The small molecule below binds the protein below.
Small molecule (SMILES): N[C@@H](CCCNC(=O)CP(=O)(O)O)C(=O)O

Sequence of chain 1.F:
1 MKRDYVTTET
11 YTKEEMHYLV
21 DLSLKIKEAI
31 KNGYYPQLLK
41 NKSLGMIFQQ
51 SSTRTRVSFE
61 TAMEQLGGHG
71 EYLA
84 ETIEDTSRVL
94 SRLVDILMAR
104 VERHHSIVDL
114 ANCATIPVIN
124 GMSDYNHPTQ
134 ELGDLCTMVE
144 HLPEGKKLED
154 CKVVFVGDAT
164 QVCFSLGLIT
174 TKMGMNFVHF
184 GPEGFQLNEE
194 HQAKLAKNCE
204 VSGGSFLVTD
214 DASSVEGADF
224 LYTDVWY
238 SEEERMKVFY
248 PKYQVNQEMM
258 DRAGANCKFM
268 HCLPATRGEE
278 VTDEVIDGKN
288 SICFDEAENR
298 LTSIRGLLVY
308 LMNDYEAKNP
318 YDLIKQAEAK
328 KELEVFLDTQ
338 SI

Binding-site contacts:
Ligand atom C1P contacts residue LEU270 of chain 1.F at 3.4 Å (hydrophobic).
Ligand atom CB contacts residue GLN164 of chain 1.F at 3.8 Å.
Ligand atom N contacts residue GLN164 of chain 1.F at 3.0 Å (h-bond).
Ligand atom O1 contacts residue ARG103 of chain 1.F at 2.8 Å (salt-bridge).
Ligand atom O1 contacts residue THR55 of chain 1.F at 3.5 Å (h-bond).
Ligand atom O3P contacts residue ARG103 of chain 1.F at 2.8 Å (salt-bridge).
Ligand atom CG contacts residue CYS269 of chain 1.F at 3.9 Å (hydrophobic).
Ligand atom O1P contacts residue SER52 of chain 1.F at 2.8 Å (h-bond).
Ligand atom CA contacts residue ASP227 of chain 1.F at 3.4 Å.
Ligand atom O2P contacts residue ARG54 of chain 1.F at 2.7 Å (salt-bridge).
Ligand atom O2P contacts residue SER52 of chain 1.F at 3.9 Å.
Ligand atom C1 contacts residue ARG297 of chain 1.F at 3.8 Å.
Ligand atom P contacts residue ARG103 of chain 1.F at 3.7 Å.
Ligand atom NE contacts residue LEU270 of chain 1.F at 2.9 Å (h-bond).
Ligand atom N contacts residue ASP227 of chain 1.F at 2.6 Å (salt-bridge).
Ligand atom C1 contacts residue LEU270 of chain 1.F at 3.6 Å (hydrophobic).
Ligand atom O1P contacts residue THR53 of chain 1.F at 3.9 Å.
Ligand atom CB contacts residue ASP227 of chain 1.F at 3.6 Å.
Ligand atom C1 contacts residue ARG103 of chain 1.F at 3.6 Å.
Ligand atom C1P contacts residue ARG54 of chain 1.F at 3.3 Å.
Ligand atom CA contacts residue GLN164 of chain 1.F at 3.8 Å.
Ligand atom O1P contacts residue THR55 of chain 1.F at 2.7 Å (h-bond).
Ligand atom O1 contacts residue HIS130 of chain 1.F at 2.9 Å (h-bond).
Ligand atom CD contacts residue LEU270 of chain 1.F at 3.8 Å (hydrophobic).
Ligand atom CD contacts residue CYS269 of chain 1.F at 3.8 Å (hydrophobic).
Ligand atom O1 contacts residue ARG297 of chain 1.F at 3.2 Å (salt-bridge).
Ligand atom C1 contacts residue HIS130 of chain 1.F at 4.0 Å.
Ligand atom P contacts residue SER52 of chain 1.F at 3.9 Å.
Ligand atom P contacts residue ARG54 of chain 1.F at 3.8 Å.
Ligand atom O1P contacts residue ARG103 of chain 1.F at 3.0 Å (salt-bridge).
Ligand atom CB contacts residue MET125 of chain 1.F at 4.0 Å (hydrophobic).
Ligand atom O1 contacts residue GLN133 of chain 1.F at 3.9 Å.
Ligand atom O3P contacts residue SER52 of chain 1.F at 3.9 Å.
Ligand atom C1P contacts residue ARG297 of chain 1.F at 3.9 Å.
Ligand atom P contacts residue THR53 of chain 1.F at 3.9 Å.
Ligand atom O1P contacts residue ARG54 of chain 1.F at 3.6 Å (salt-bridge).
Ligand atom O contacts residue GLN164 of chain 1.F at 3.1 Å (h-bond).
Ligand atom N contacts residue THR163 of chain 1.F at 3.7 Å.
Ligand atom O2P contacts residue THR53 of chain 1.F at 2.9 Å (h-bond).
Ligand atom CB contacts residue VAL165 of chain 1.F at 3.6 Å (hydrophobic).